Sequence of chain 1.C:
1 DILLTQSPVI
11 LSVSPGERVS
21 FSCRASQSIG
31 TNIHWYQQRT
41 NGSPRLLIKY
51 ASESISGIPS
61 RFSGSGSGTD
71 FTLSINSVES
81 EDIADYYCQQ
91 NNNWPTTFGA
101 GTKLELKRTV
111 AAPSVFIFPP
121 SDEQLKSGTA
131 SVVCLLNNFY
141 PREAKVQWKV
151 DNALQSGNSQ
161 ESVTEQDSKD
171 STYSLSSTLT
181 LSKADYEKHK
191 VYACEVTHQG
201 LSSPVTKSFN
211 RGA

Binding-site contacts:
Ligand atom CAG contacts residue SER156 of chain 1.C at 4.2 Å.
Ligand atom OAB contacts residue GLN155 of chain 1.C at 3.2 Å (h-bond).
Ligand atom CAA contacts residue GLN155 of chain 1.C at 4.0 Å.
Ligand atom OAF contacts residue SER156 of chain 1.C at 3.7 Å.
Ligand atom OAF contacts residue GLN155 of chain 1.C at 4.2 Å.
Ligand atom CAE contacts residue SER156 of chain 1.C at 3.2 Å.
Ligand atom CAA contacts residue SER156 of chain 1.C at 2.9 Å.
Ligand atom OAH contacts residue GLY157 of chain 1.C at 4.0 Å.
Ligand atom CAC contacts residue SER156 of chain 1.C at 3.4 Å.
Ligand atom OAD contacts residue SER156 of chain 1.C at 3.7 Å.
Ligand atom OAF contacts residue GLY157 of chain 1.C at 3.3 Å (h-bond).
Ligand atom CAE contacts residue GLY157 of chain 1.C at 3.7 Å.
Ligand atom OAH contacts residue SER156 of chain 1.C at 4.1 Å.
Ligand atom CAG contacts residue GLY157 of chain 1.C at 4.4 Å.
Ligand atom OAF contacts residue SER159 of chain 1.C at 4.2 Å.
Ligand atom OAB contacts residue SER156 of chain 1.C at 3.8 Å.
Ligand atom OAB contacts residue LEU154 of chain 1.C at 4.3 Å.

The protein below binds the small molecule below.
Small molecule (SMILES): OC[C@@H](O)[C@@H](O)CO